A small-molecule ligand and the protein it binds are described below.
Small molecule (SMILES): c1cc2ccc3cccc4ccc(c1)c2c34

Binding-site contacts:
Ligand atom C02 contacts residue ARG22 of chain 1.A at 3.3 Å.
Ligand atom C05 contacts residue TYR23 of chain 1.B at 3.7 Å (hydrophobic).
Ligand atom C07 contacts residue 8P01 of chain 2.E at 0.0 Å.
Ligand atom C09 contacts residue ARG22 of chain 2.A at 3.3 Å.
Ligand atom C09 contacts residue TYR23 of chain 2.A at 3.2 Å (hydrophobic).
Ligand atom C07 contacts residue ILE19 of chain 2.A at 3.9 Å (hydrophobic).
Ligand atom C10 contacts residue 8P01 of chain 2.E at 0.0 Å.
Ligand atom C09 contacts residue ILE19 of chain 2.A at 3.4 Å (hydrophobic).
Ligand atom C04 contacts residue TYR23 of chain 1.B at 3.9 Å (hydrophobic).
Ligand atom C16 contacts residue 8P01 of chain 2.E at 0.0 Å.
Ligand atom C15 contacts residue TYR23 of chain 2.B at 3.7 Å (hydrophobic).
Ligand atom C09 contacts residue 8P01 of chain 2.E at 0.0 Å.
Ligand atom C12 contacts residue 8P01 of chain 2.E at 0.0 Å.
Ligand atom C02 contacts residue TYR23 of chain 1.A at 3.2 Å (hydrophobic).
Ligand atom C01 contacts residue ILE19 of chain 1.A at 3.0 Å (hydrophobic).
Ligand atom C01 contacts residue 8P01 of chain 2.E at 0.0 Å.
Ligand atom C14 contacts residue ARG22 of chain 2.B at 3.3 Å.
Ligand atom C15 contacts residue ILE19 of chain 2.B at 3.7 Å (hydrophobic).
Ligand atom C06 contacts residue 8P01 of chain 2.E at 0.0 Å.
Ligand atom C16 contacts residue TYR23 of chain 2.B at 3.9 Å (hydrophobic).
Ligand atom C08 contacts residue ILE19 of chain 2.A at 3.0 Å (hydrophobic).
Ligand atom C01 contacts residue TYR23 of chain 1.A at 3.1 Å (hydrophobic).
Ligand atom C07 contacts residue ARG22 of chain 1.B at 3.3 Å.
Ligand atom C01 contacts residue ARG22 of chain 1.A at 3.9 Å.
Ligand atom C04 contacts residue 8P01 of chain 2.E at 0.0 Å.
Ligand atom C03 contacts residue 8P01 of chain 2.E at 0.0 Å.
Ligand atom C05 contacts residue ILE19 of chain 1.B at 3.7 Å (hydrophobic).
Ligand atom C13 contacts residue 8P01 of chain 2.E at 0.0 Å.
Ligand atom C08 contacts residue TYR23 of chain 2.A at 3.1 Å (hydrophobic).
Ligand atom C11 contacts residue 8P01 of chain 2.E at 0.0 Å.
Ligand atom C02 contacts residue 8P01 of chain 2.E at 0.0 Å.
Ligand atom C05 contacts residue 8P01 of chain 2.E at 0.0 Å.
Ligand atom C07 contacts residue TYR23 of chain 2.A at 3.7 Å (hydrophobic).
Ligand atom C15 contacts residue 8P01 of chain 2.E at 0.0 Å.
Ligand atom C14 contacts residue ILE19 of chain 1.A at 3.9 Å (hydrophobic).
Ligand atom C14 contacts residue TYR23 of chain 1.A at 3.7 Å (hydrophobic).
Ligand atom C14 contacts residue 8P01 of chain 2.E at 0.0 Å.
Ligand atom C08 contacts residue ARG22 of chain 2.A at 3.8 Å.
Ligand atom C08 contacts residue 8P01 of chain 2.E at 0.0 Å.
Ligand atom C02 contacts residue ILE19 of chain 1.A at 3.4 Å (hydrophobic).

Sequence of chain 2.B:
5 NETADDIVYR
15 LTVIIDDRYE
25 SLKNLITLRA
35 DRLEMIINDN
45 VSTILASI

Sequence of chain 1.B:
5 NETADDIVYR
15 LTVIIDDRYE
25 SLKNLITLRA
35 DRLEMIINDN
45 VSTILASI

Sequence of chain 2.A:
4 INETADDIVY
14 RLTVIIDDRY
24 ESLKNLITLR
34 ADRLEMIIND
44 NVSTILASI

Sequence of chain 1.A:
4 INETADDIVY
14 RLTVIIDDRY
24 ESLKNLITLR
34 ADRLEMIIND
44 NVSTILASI